Sequence of chain 17.E:
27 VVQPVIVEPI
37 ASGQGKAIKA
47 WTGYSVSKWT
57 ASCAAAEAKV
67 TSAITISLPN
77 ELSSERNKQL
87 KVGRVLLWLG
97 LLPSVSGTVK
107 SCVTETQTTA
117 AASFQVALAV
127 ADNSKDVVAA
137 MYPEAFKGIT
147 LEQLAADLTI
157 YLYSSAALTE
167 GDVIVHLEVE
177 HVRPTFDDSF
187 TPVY

Binding-site contacts:
Ligand atom O4' contacts residue LYS143 of chain 17.E at 4.2 Å.
Ligand atom C2 contacts residue TRP47 of chain 17.E at 3.8 Å (hydrophobic).
Ligand atom C1' contacts residue LYS143 of chain 17.E at 4.0 Å.
Ligand atom N1 contacts residue TRP47 of chain 17.E at 3.8 Å.
Ligand atom N9 contacts residue LYS143 of chain 17.E at 3.8 Å.
Ligand atom C8 contacts residue LYS143 of chain 17.E at 2.8 Å.
Ligand atom C6 contacts residue TRP47 of chain 17.E at 3.9 Å (hydrophobic).
Ligand atom O4' contacts residue TRP47 of chain 17.E at 4.0 Å.
Ligand atom O4' contacts residue GLU140 of chain 17.E at 4.1 Å.
Ligand atom N7 contacts residue LYS143 of chain 17.E at 3.7 Å.
Ligand atom N7 contacts residue TRP47 of chain 17.E at 4.0 Å.
Ligand atom C8 contacts residue GLU140 of chain 17.E at 4.1 Å.
Ligand atom C2' contacts residue GLU140 of chain 17.E at 3.5 Å.
Ligand atom C8 contacts residue TRP47 of chain 17.E at 4.0 Å (hydrophobic).
Ligand atom N3 contacts residue TRP47 of chain 17.E at 3.9 Å.
Ligand atom O2' contacts residue GLU140 of chain 17.E at 3.0 Å (salt-bridge).
Ligand atom N9 contacts residue TRP47 of chain 17.E at 4.0 Å.
Ligand atom C2' contacts residue LYS143 of chain 17.E at 4.5 Å.
Ligand atom C1' contacts residue TRP47 of chain 17.E at 4.3 Å (hydrophobic).
Ligand atom N9 contacts residue GLU140 of chain 17.E at 4.1 Å.
Ligand atom C4 contacts residue TRP47 of chain 17.E at 3.9 Å (hydrophobic).
Ligand atom C1' contacts residue GLU140 of chain 17.E at 3.2 Å.
Ligand atom N6 contacts residue TRP47 of chain 17.E at 4.2 Å.
Ligand atom C5 contacts residue TRP47 of chain 17.E at 4.0 Å (hydrophobic).
Ligand atom OP1 contacts residue LYS45 of chain 28.F at 4.3 Å.

Sequence of chain 28.F:
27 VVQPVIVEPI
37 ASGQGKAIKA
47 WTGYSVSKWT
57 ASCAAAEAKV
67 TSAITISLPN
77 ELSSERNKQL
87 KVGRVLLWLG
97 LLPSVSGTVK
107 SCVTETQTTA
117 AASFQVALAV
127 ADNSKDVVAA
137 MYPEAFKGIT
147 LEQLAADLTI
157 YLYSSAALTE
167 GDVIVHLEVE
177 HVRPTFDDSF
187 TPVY

The protein below binds the small molecule below.
Small molecule (SMILES): Nc1ncnc2c1ncn2[C@@H]1O[C@H](COP(=O)=O)[C@@H](O[P](=O)(O)OC[C@H]2O[C@@H](n3ccc(=O)[nH]c3=O)[C@H](O)[C@@H]2O)[C@H]1O